Sequence of chain 1.A:
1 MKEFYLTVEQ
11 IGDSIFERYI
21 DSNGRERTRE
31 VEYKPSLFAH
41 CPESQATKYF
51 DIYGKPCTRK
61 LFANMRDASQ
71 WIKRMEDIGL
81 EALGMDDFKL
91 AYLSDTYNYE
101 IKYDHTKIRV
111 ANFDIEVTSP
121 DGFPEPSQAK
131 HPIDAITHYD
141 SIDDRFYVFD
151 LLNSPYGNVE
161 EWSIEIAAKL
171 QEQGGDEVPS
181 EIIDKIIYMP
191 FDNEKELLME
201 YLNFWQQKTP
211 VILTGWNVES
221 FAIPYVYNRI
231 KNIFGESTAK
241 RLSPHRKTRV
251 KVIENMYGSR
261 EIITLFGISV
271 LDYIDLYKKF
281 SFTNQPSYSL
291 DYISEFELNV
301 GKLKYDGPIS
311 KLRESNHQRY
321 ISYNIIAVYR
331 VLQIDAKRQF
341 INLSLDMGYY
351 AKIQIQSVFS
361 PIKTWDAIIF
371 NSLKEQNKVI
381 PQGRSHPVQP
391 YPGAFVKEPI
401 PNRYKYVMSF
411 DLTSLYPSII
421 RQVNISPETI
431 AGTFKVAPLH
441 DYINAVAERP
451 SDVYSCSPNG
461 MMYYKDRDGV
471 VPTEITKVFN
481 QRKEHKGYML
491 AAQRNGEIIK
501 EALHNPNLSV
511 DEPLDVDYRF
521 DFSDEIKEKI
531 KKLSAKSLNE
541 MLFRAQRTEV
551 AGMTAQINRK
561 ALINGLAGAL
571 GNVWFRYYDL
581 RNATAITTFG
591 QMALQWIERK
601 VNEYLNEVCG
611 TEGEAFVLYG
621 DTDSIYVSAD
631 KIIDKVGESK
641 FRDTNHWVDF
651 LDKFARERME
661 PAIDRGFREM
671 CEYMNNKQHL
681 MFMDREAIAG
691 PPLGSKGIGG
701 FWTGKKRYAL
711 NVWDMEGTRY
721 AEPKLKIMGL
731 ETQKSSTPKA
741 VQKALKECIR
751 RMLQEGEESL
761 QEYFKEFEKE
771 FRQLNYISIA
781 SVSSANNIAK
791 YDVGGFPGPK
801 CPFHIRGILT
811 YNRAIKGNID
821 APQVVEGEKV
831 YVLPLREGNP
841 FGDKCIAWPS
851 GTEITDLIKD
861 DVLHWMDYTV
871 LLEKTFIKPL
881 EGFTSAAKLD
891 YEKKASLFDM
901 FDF

Binding-site contacts:
Ligand atom PG contacts residue CA1 of chain 1.E at 3.6 Å.
Ligand atom O2A contacts residue ASP623 of chain 1.A at 2.9 Å (salt-bridge).
Ligand atom C3' contacts residue ASN564 of chain 1.A at 3.7 Å.
Ligand atom O2B contacts residue LEU415 of chain 1.A at 3.1 Å (h-bond).
Ligand atom O1B contacts residue LEU415 of chain 1.A at 3.9 Å.
Ligand atom O2B contacts residue CA1 of chain 1.E at 2.3 Å.
Ligand atom O3G contacts residue CA1 of chain 1.E at 2.3 Å.
Ligand atom O3G contacts residue SER414 of chain 1.A at 3.8 Å.
Ligand atom O1B contacts residue SER414 of chain 1.A at 3.7 Å.
Ligand atom O4' contacts residue THR622 of chain 1.A at 3.5 Å.
Ligand atom O3G contacts residue ASP411 of chain 1.A at 3.0 Å (salt-bridge).
Ligand atom O3B contacts residue ARG482 of chain 1.A at 3.8 Å.
Ligand atom O3G contacts residue LEU412 of chain 1.A at 3.5 Å (h-bond).
Ligand atom O3A contacts residue CA1 of chain 1.E at 3.7 Å.
Ligand atom O1G contacts residue LYS486 of chain 1.A at 3.8 Å.
Ligand atom O3A contacts residue LYS560 of chain 1.A at 3.5 Å.
Ligand atom O2A contacts residue ASP411 of chain 1.A at 3.9 Å.
Ligand atom O2A contacts residue CA1 of chain 1.E at 3.0 Å.
Ligand atom PG contacts residue SER414 of chain 1.A at 3.6 Å.
Ligand atom PB contacts residue CA1 of chain 1.E at 3.4 Å.
Ligand atom O3B contacts residue SER414 of chain 1.A at 3.5 Å (h-bond).
Ligand atom O2G contacts residue THR413 of chain 1.A at 3.8 Å.
Ligand atom O2G contacts residue ARG482 of chain 1.A at 2.8 Å (salt-bridge).
Ligand atom O3' contacts residue TYR416 of chain 1.A at 3.0 Å (h-bond).
Ligand atom O2B contacts residue LEU412 of chain 1.A at 3.3 Å (h-bond).
Ligand atom O2A contacts residue CA1 of chain 1.F at 2.6 Å.
Ligand atom C5' contacts residue ASP623 of chain 1.A at 3.4 Å.
Ligand atom O2B contacts residue SER414 of chain 1.A at 3.3 Å (h-bond).
Ligand atom O3' contacts residue LEU415 of chain 1.A at 3.2 Å (h-bond).
Ligand atom C4' contacts residue THR622 of chain 1.A at 3.7 Å.
Ligand atom PB contacts residue SER414 of chain 1.A at 3.7 Å.
Ligand atom O2G contacts residue SER414 of chain 1.A at 2.9 Å (h-bond).
Ligand atom O1B contacts residue ASN564 of chain 1.A at 3.3 Å (h-bond).
Ligand atom O1G contacts residue ARG482 of chain 1.A at 2.7 Å (salt-bridge).
Ligand atom C2' contacts residue TYR416 of chain 1.A at 3.5 Å (hydrophobic).
Ligand atom PG contacts residue ARG482 of chain 1.A at 3.6 Å.
Ligand atom O3' contacts residue ASN564 of chain 1.A at 3.6 Å.
Ligand atom O2B contacts residue ASP623 of chain 1.A at 3.0 Å (salt-bridge).
Ligand atom O1A contacts residue LYS560 of chain 1.A at 3.6 Å (salt-bridge).
Ligand atom O2 contacts residue TYR416 of chain 1.A at 3.7 Å.

A small-molecule ligand and the protein it binds are described below.
Small molecule (SMILES): Nc1ccn([C@H]2C[C@H](O)[C@@H](CO[P](=O)(O)O[P](=O)(O)OP(=O)(O)O)O2)c(=O)n1